Sequence of chain 1.G:
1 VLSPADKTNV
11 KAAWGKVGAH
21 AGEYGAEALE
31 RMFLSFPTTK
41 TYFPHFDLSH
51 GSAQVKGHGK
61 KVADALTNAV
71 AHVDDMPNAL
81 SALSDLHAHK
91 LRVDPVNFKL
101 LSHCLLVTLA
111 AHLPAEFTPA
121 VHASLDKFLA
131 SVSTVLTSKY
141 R

Binding-site contacts:
Ligand atom CHC contacts residue LEU101 of chain 1.G at 3.5 Å (hydrophobic).
Ligand atom NI contacts residue HIS58 of chain 1.G at 3.6 Å.
Ligand atom CHA contacts residue LEU91 of chain 1.G at 3.7 Å (hydrophobic).
Ligand atom C1D contacts residue PHE43 of chain 1.G at 3.8 Å (hydrophobic).
Ligand atom C1A contacts residue HIS58 of chain 1.G at 3.4 Å.
Ligand atom NA contacts residue HIS87 of chain 1.G at 3.7 Å.
Ligand atom CAC contacts residue VAL93 of chain 1.G at 3.5 Å (hydrophobic).
Ligand atom CMD contacts residue PHE43 of chain 1.G at 3.7 Å (hydrophobic).
Ligand atom NC contacts residue HIS87 of chain 1.G at 3.7 Å.
Ligand atom ND contacts residue HIS58 of chain 1.G at 3.2 Å.
Ligand atom C1D contacts residue HIS58 of chain 1.G at 3.8 Å.
Ligand atom C4C contacts residue VAL93 of chain 1.G at 3.8 Å (hydrophobic).
Ligand atom CMD contacts residue TYR42 of chain 1.G at 3.4 Å (hydrophobic).
Ligand atom C1B contacts residue HIS87 of chain 1.G at 3.7 Å.
Ligand atom C2B contacts residue LEU136 of chain 1.G at 3.6 Å (hydrophobic).
Ligand atom CGD contacts residue HIS45 of chain 1.G at 3.8 Å.
Ligand atom C4D contacts residue LEU91 of chain 1.G at 3.6 Å (hydrophobic).
Ligand atom C4B contacts residue HIS87 of chain 1.G at 3.8 Å.
Ligand atom CHD contacts residue PHE43 of chain 1.G at 3.4 Å (hydrophobic).
Ligand atom CMA contacts residue LYS61 of chain 1.G at 3.4 Å.
Ligand atom ND contacts residue LEU91 of chain 1.G at 3.8 Å.
Ligand atom C3A contacts residue LEU83 of chain 1.G at 3.8 Å (hydrophobic).
Ligand atom O1D contacts residue PHE46 of chain 1.G at 3.7 Å.
Ligand atom CHC contacts residue PHE98 of chain 1.G at 3.7 Å (hydrophobic).
Ligand atom CMA contacts residue LEU83 of chain 1.G at 3.8 Å (hydrophobic).
Ligand atom NB contacts residue HIS87 of chain 1.G at 3.5 Å (h-bond).
Ligand atom O2D contacts residue HIS45 of chain 1.G at 2.8 Å (h-bond).
Ligand atom CMC contacts residue ASN97 of chain 1.G at 3.5 Å.
Ligand atom NI contacts residue HIS87 of chain 1.G at 3.5 Å.
Ligand atom CAA contacts residue LYS61 of chain 1.G at 3.8 Å.
Ligand atom CBC contacts residue MET32 of chain 1.G at 3.7 Å (hydrophobic).
Ligand atom CHA contacts residue HIS58 of chain 1.G at 3.4 Å.
Ligand atom CBA contacts residue LEU86 of chain 1.G at 3.6 Å (hydrophobic).
Ligand atom CGD contacts residue PHE46 of chain 1.G at 3.7 Å (hydrophobic).
Ligand atom C3D contacts residue LEU91 of chain 1.G at 3.8 Å (hydrophobic).
Ligand atom C4D contacts residue HIS58 of chain 1.G at 3.2 Å.
Ligand atom CAB contacts residue LEU136 of chain 1.G at 3.8 Å (hydrophobic).
Ligand atom NA contacts residue HIS58 of chain 1.G at 3.5 Å.
Ligand atom O2D contacts residue PHE46 of chain 1.G at 3.7 Å.
Ligand atom C3B contacts residue LEU136 of chain 1.G at 3.6 Å (hydrophobic).

The small molecule below binds the protein below.
Small molecule (SMILES): C=CC1=C(C)C2=N3->[Ni]45<-N6=C(C=c7c(C)c(C=C)c(n74)=C2)C(C)=C(CCC(=O)O)C6=Cc2c(CCC(=O)O)c(C)c(n25)C=C13